Binding-site contacts:
Ligand atom N contacts residue THR564 of chain 1.A at 3.2 Å (h-bond).
Ligand atom C contacts residue ILE563 of chain 1.A at 3.8 Å (hydrophobic).
Ligand atom C1 contacts residue LEU535 of chain 1.A at 3.7 Å (hydrophobic).
Ligand atom C12 contacts residue THR510 of chain 1.A at 3.8 Å.
Ligand atom C7 contacts residue ILE563 of chain 1.A at 3.8 Å (hydrophobic).
Ligand atom C9 contacts residue VAL359 of chain 1.B at 3.9 Å (hydrophobic).
Ligand atom N1 contacts residue ASP533 of chain 1.A at 2.7 Å (salt-bridge).
Ligand atom C contacts residue PHE386 of chain 1.B at 3.5 Å (hydrophobic).
Ligand atom C12 contacts residue PHE386 of chain 1.B at 3.4 Å (hydrophobic).
Ligand atom C4 contacts residue LEU535 of chain 1.A at 3.6 Å (hydrophobic).
Ligand atom C7 contacts residue PHE329 of chain 1.B at 3.7 Å (hydrophobic).
Ligand atom C contacts residue ASP533 of chain 1.A at 3.4 Å.
Ligand atom C1 contacts residue PHE386 of chain 1.B at 3.2 Å (hydrophobic).
Ligand atom N3 contacts residue PHE386 of chain 1.B at 3.7 Å.
Ligand atom C contacts residue LEU535 of chain 1.A at 3.6 Å (hydrophobic).
Ligand atom C12 contacts residue LEU535 of chain 1.A at 3.9 Å (hydrophobic).
Ligand atom C3 contacts residue PHE386 of chain 1.B at 3.3 Å (hydrophobic).
Ligand atom C11 contacts residue TYR334 of chain 1.B at 3.6 Å (hydrophobic).
Ligand atom C8 contacts residue PHE329 of chain 1.B at 3.7 Å (hydrophobic).
Ligand atom C10 contacts residue TYR334 of chain 1.B at 3.6 Å (hydrophobic).
Ligand atom C6 contacts residue THR564 of chain 1.A at 3.4 Å.
Ligand atom N contacts residue ASP533 of chain 1.A at 2.8 Å (salt-bridge).
Ligand atom C1 contacts residue ASP533 of chain 1.A at 3.6 Å.
Ligand atom C10 contacts residue PHE386 of chain 1.B at 3.8 Å (hydrophobic).
Ligand atom C9 contacts residue PHE386 of chain 1.B at 3.8 Å (hydrophobic).
Ligand atom O contacts residue PHE329 of chain 1.B at 3.2 Å.
Ligand atom C11 contacts residue PHE386 of chain 1.B at 3.8 Å (hydrophobic).
Ligand atom C12 contacts residue ASP533 of chain 1.A at 3.8 Å.
Ligand atom C8 contacts residue PHE327 of chain 1.B at 3.8 Å (hydrophobic).
Ligand atom N contacts residue ILE563 of chain 1.A at 3.1 Å.
Ligand atom C8 contacts residue ILE563 of chain 1.A at 3.9 Å (hydrophobic).
Ligand atom N1 contacts residue PHE386 of chain 1.B at 3.2 Å.
Ligand atom C5 contacts residue THR564 of chain 1.A at 3.8 Å.
Ligand atom N2 contacts residue ILE563 of chain 1.A at 3.8 Å.
Ligand atom C4 contacts residue PHE386 of chain 1.B at 3.3 Å (hydrophobic).
Ligand atom N1 contacts residue LEU535 of chain 1.A at 3.9 Å.
Ligand atom N2 contacts residue THR564 of chain 1.A at 3.0 Å (h-bond).
Ligand atom C3 contacts residue LEU535 of chain 1.A at 3.9 Å (hydrophobic).
Ligand atom C7 contacts residue GLY562 of chain 1.A at 3.7 Å.
Ligand atom C2 contacts residue PHE386 of chain 1.B at 3.5 Å (hydrophobic).

The small molecule below binds the protein below.
Small molecule (SMILES): CCOCc1nc2c(N)nc3ccccc3c2[nH]1

Sequence of chain 1.A:
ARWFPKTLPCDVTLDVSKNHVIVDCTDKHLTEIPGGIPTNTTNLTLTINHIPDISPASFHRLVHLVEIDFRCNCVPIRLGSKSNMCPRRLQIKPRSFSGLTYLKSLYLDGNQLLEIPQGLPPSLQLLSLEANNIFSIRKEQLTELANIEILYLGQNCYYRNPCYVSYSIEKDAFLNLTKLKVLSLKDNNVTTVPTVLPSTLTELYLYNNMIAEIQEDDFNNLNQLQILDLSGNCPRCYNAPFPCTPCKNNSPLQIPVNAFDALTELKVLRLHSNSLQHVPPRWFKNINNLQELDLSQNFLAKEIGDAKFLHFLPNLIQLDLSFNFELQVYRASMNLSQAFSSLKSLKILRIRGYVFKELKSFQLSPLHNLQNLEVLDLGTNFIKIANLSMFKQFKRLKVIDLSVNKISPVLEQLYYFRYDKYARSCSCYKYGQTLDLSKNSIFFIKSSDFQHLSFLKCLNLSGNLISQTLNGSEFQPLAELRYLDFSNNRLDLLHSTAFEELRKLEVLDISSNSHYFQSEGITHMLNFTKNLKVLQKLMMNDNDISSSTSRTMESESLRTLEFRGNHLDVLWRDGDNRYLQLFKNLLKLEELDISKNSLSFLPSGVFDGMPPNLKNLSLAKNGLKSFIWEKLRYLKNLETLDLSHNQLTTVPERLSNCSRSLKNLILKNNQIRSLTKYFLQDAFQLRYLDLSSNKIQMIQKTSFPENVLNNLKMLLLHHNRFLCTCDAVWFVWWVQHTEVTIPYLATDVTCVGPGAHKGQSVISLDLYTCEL

Sequence of chain 1.B:
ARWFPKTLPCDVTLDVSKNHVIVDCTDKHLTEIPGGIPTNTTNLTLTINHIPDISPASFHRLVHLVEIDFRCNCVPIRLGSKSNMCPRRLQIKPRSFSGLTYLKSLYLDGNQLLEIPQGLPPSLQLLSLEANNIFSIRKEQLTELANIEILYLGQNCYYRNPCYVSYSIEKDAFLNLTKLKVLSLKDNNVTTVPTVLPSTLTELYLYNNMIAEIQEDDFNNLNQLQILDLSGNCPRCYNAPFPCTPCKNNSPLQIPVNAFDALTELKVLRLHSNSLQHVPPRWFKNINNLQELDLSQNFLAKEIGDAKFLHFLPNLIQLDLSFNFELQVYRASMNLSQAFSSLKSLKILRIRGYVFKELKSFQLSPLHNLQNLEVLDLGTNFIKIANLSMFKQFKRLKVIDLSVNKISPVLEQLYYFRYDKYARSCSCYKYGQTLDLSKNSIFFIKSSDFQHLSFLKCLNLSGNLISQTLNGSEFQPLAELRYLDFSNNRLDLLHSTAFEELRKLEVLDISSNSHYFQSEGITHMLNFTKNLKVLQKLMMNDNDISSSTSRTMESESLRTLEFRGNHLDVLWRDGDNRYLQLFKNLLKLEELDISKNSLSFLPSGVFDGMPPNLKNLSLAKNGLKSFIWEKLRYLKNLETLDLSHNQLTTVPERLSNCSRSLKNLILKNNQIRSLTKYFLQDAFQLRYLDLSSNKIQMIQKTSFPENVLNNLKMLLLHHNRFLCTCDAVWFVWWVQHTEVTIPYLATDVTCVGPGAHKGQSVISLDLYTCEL